Sequence of chain 1.A:
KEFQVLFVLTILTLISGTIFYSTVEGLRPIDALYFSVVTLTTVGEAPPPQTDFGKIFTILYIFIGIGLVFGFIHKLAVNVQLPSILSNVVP

A small-molecule ligand and the protein it binds are described below.
Small molecule (SMILES): NCC(=O)O

Binding-site contacts:
Ligand atom O contacts residue ASP34 of chain 1.D at 4.0 Å.
Ligand atom C contacts residue ASP34 of chain 1.D at 4.3 Å.
Ligand atom CA contacts residue ASP34 of chain 1.D at 3.9 Å.
Ligand atom CA contacts residue LEU30 of chain 1.D at 3.6 Å (hydrophobic).
Ligand atom N contacts residue GLY1 of chain 1.Z at 4.2 Å.
Ligand atom OXT contacts residue PRO51 of chain 1.A at 3.7 Å.
Ligand atom OXT contacts residue PRO50 of chain 1.D at 4.4 Å.
Ligand atom O contacts residue LEU30 of chain 1.D at 4.4 Å.
Ligand atom CA contacts residue GLY1 of chain 1.Z at 3.8 Å.
Ligand atom O contacts residue ALA49 of chain 1.D at 4.4 Å.
Ligand atom O contacts residue PHE38 of chain 1.D at 4.3 Å.
Ligand atom N contacts residue LEU30 of chain 1.D at 4.5 Å.
Ligand atom O contacts residue GLY1 of chain 1.Z at 3.8 Å.
Ligand atom C contacts residue GLY1 of chain 1.Z at 4.3 Å.
Ligand atom O contacts residue TYR37 of chain 1.D at 4.4 Å.
Ligand atom N contacts residue ASP34 of chain 1.D at 3.9 Å.

Sequence of chain 1.D:
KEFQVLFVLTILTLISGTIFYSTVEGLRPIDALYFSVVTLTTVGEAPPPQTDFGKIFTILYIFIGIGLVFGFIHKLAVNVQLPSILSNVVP